Sequence of chain 1.C:
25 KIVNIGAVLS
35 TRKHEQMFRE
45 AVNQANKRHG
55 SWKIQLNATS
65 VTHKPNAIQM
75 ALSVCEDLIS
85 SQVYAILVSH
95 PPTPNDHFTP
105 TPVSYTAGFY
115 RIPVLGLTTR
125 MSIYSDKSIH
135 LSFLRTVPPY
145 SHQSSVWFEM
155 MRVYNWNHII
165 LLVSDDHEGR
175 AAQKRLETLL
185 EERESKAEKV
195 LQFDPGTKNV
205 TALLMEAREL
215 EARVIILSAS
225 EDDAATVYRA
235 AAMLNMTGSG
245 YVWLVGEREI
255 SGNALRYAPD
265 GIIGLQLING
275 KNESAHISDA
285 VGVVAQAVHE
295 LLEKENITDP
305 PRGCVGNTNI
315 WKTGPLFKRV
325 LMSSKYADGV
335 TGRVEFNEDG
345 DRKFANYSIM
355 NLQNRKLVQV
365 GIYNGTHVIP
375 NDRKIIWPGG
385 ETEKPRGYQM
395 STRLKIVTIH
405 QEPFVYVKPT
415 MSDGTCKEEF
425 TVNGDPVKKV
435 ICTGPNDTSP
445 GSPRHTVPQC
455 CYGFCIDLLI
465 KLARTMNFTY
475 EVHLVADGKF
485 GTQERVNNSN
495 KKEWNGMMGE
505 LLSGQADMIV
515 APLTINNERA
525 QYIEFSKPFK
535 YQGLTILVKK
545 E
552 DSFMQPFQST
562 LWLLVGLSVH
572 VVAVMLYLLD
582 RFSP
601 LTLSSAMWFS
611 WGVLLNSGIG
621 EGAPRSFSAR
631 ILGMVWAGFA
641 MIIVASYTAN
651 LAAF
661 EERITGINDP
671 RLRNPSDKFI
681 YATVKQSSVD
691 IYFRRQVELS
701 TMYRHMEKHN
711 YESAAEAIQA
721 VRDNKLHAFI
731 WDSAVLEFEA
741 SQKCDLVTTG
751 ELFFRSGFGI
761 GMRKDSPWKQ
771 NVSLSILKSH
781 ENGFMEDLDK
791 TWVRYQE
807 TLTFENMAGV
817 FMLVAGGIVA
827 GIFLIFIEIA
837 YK

A small-molecule ligand and the protein it binds are described below.
Small molecule (SMILES): CC(=O)N[C@@H]1[C@@H](O)[C@H](O)[C@@H](CO)O[C@H]1O

Binding-site contacts:
Ligand atom C2 contacts residue ASN368 of chain 1.C at 2.5 Å.
Ligand atom C1 contacts residue ASN368 of chain 1.C at 1.4 Å.
Ligand atom C7 contacts residue ASN368 of chain 1.C at 3.2 Å.
Ligand atom C3 contacts residue ASN368 of chain 1.C at 3.8 Å.
Ligand atom N2 contacts residue ILE373 of chain 1.C at 4.3 Å.
Ligand atom O5 contacts residue ILE366 of chain 1.C at 3.9 Å.
Ligand atom C2 contacts residue ILE373 of chain 1.C at 4.4 Å (hydrophobic).
Ligand atom N2 contacts residue ASN368 of chain 1.C at 2.9 Å (h-bond).
Ligand atom C4 contacts residue ASN368 of chain 1.C at 4.3 Å.
Ligand atom O5 contacts residue ILE373 of chain 1.C at 4.5 Å.
Ligand atom C5 contacts residue ASN368 of chain 1.C at 3.8 Å.
Ligand atom C6 contacts residue ILE366 of chain 1.C at 3.8 Å (hydrophobic).
Ligand atom O5 contacts residue ASN368 of chain 1.C at 2.5 Å (h-bond).
Ligand atom C5 contacts residue ILE366 of chain 1.C at 3.8 Å (hydrophobic).
Ligand atom C1 contacts residue ILE373 of chain 1.C at 3.8 Å (hydrophobic).
Ligand atom O7 contacts residue ASN368 of chain 1.C at 2.8 Å (h-bond).